Sequence of chain 1.C:
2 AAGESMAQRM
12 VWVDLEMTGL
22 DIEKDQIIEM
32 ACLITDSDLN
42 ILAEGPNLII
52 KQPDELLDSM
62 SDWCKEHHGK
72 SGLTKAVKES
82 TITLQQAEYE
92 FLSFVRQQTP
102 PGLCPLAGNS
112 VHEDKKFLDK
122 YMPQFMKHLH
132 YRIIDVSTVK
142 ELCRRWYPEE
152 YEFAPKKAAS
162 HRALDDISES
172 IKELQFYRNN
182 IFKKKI

Binding-site contacts:
Ligand atom O2' contacts residue MET18 of chain 1.C at 2.7 Å (h-bond).
Ligand atom OP1 contacts residue NA1 of chain 1.G at 2.5 Å (h-bond).
Ligand atom N7 contacts residue TRP64 of chain 1.C at 3.5 Å.
Ligand atom O3' contacts residue HIS69 of chain 1.C at 3.2 Å (h-bond).
Ligand atom P contacts residue SER138 of chain 1.C at 3.7 Å.
Ligand atom C3' contacts residue NA1 of chain 1.G at 3.7 Å.
Ligand atom O3' contacts residue GLU17 of chain 1.C at 2.8 Å (salt-bridge).
Ligand atom C5 contacts residue TRP64 of chain 1.C at 3.7 Å (hydrophobic).
Ligand atom OP2 contacts residue HIS162 of chain 1.C at 3.0 Å (h-bond).
Ligand atom O5' contacts residue HIS162 of chain 1.C at 3.6 Å.
Ligand atom N6 contacts residue LEU21 of chain 1.C at 3.7 Å.
Ligand atom P contacts residue NA1 of chain 1.G at 3.1 Å.
Ligand atom O2' contacts residue GLU114 of chain 1.C at 3.5 Å.
Ligand atom O5' contacts residue SER111 of chain 1.C at 3.2 Å (h-bond).
Ligand atom OP2 contacts residue SER138 of chain 1.C at 3.6 Å.
Ligand atom C4' contacts residue MET18 of chain 1.C at 3.6 Å (hydrophobic).
Ligand atom C8 contacts residue TRP64 of chain 1.C at 3.7 Å (hydrophobic).
Ligand atom C1' contacts residue GLU114 of chain 1.C at 3.7 Å.
Ligand atom OP1 contacts residue ASP15 of chain 1.C at 3.7 Å.
Ligand atom O6 contacts residue TRP64 of chain 1.C at 3.3 Å (h-bond).
Ligand atom C4 contacts residue TRP64 of chain 1.C at 3.7 Å (hydrophobic).
Ligand atom O4' contacts residue MET18 of chain 1.C at 3.6 Å.
Ligand atom N3 contacts residue LEU21 of chain 1.C at 3.6 Å.
Ligand atom C5' contacts residue LEU16 of chain 1.C at 3.6 Å (hydrophobic).
Ligand atom C3' contacts residue GLU17 of chain 1.C at 3.6 Å.
Ligand atom O2' contacts residue NA1 of chain 1.G at 3.7 Å.
Ligand atom O3' contacts residue MET18 of chain 1.C at 3.1 Å (h-bond).
Ligand atom N1 contacts residue TRP64 of chain 1.C at 3.5 Å.
Ligand atom OP1 contacts residue SER138 of chain 1.C at 2.8 Å (h-bond).
Ligand atom O4' contacts residue LEU21 of chain 1.C at 3.7 Å.
Ligand atom O3' contacts residue NA1 of chain 1.G at 2.5 Å (h-bond).
Ligand atom O2' contacts residue GLY20 of chain 1.C at 3.4 Å (h-bond).
Ligand atom C6 contacts residue LEU21 of chain 1.C at 3.6 Å (hydrophobic).
Ligand atom P contacts residue HIS162 of chain 1.C at 3.7 Å.
Ligand atom N2 contacts residue SER62 of chain 1.C at 3.2 Å (h-bond).
Ligand atom OP1 contacts residue SER111 of chain 1.C at 2.8 Å (h-bond).
Ligand atom P contacts residue SER111 of chain 1.C at 3.7 Å.
Ligand atom C6 contacts residue TRP64 of chain 1.C at 3.4 Å (hydrophobic).
Ligand atom O4' contacts residue SER111 of chain 1.C at 3.3 Å.
Ligand atom OP2 contacts residue ASN110 of chain 1.C at 3.4 Å.

This small molecule binds to this protein.
Small molecule (SMILES): Nc1nc(=O)c2ncn([C@@H]3O[C@H](CO[P](=O)(O)O[C@H]4[C@@H](O)[C@H](n5cnc6c(N)ncnc65)O[C@@H]4COP(=O)(O)O)[C@@H](O)[C@H]3O)c2[nH]1